This protein binds this small molecule.
Small molecule (SMILES): CC(=O)N[C@@H]1[C@@H](O)[C@H](O)[C@@H](CO)O[C@H]1O

Binding-site contacts:
Ligand atom C4 contacts residue ASN77 of chain 1.F at 4.1 Å.
Ligand atom C5 contacts residue THR79 of chain 1.F at 3.9 Å.
Ligand atom O5 contacts residue ASN77 of chain 1.F at 2.3 Å (h-bond).
Ligand atom O5 contacts residue THR79 of chain 1.F at 3.1 Å (h-bond).
Ligand atom C8 contacts residue ASN77 of chain 1.F at 4.2 Å.
Ligand atom C3 contacts residue ASN77 of chain 1.F at 3.7 Å.
Ligand atom C1 contacts residue THR79 of chain 1.F at 4.1 Å.
Ligand atom O6 contacts residue ASN77 of chain 1.F at 4.4 Å.
Ligand atom O7 contacts residue ASN77 of chain 1.F at 2.9 Å (h-bond).
Ligand atom C4 contacts residue THR79 of chain 1.F at 4.5 Å.
Ligand atom C7 contacts residue PHE75 of chain 1.F at 4.3 Å (hydrophobic).
Ligand atom N2 contacts residue ASN77 of chain 1.F at 2.8 Å (h-bond).
Ligand atom O7 contacts residue VAL60 of chain 1.F at 4.2 Å.
Ligand atom C7 contacts residue ASN77 of chain 1.F at 3.0 Å.
Ligand atom C2 contacts residue PHE75 of chain 1.F at 4.3 Å (hydrophobic).
Ligand atom O7 contacts residue PHE75 of chain 1.F at 3.2 Å.
Ligand atom C5 contacts residue ASN77 of chain 1.F at 3.6 Å.
Ligand atom C1 contacts residue ASN77 of chain 1.F at 1.4 Å.
Ligand atom C6 contacts residue THR79 of chain 1.F at 3.7 Å.
Ligand atom C2 contacts residue ASN77 of chain 1.F at 2.3 Å.
Ligand atom O6 contacts residue THR79 of chain 1.F at 2.7 Å (h-bond).

Sequence of chain 1.F:
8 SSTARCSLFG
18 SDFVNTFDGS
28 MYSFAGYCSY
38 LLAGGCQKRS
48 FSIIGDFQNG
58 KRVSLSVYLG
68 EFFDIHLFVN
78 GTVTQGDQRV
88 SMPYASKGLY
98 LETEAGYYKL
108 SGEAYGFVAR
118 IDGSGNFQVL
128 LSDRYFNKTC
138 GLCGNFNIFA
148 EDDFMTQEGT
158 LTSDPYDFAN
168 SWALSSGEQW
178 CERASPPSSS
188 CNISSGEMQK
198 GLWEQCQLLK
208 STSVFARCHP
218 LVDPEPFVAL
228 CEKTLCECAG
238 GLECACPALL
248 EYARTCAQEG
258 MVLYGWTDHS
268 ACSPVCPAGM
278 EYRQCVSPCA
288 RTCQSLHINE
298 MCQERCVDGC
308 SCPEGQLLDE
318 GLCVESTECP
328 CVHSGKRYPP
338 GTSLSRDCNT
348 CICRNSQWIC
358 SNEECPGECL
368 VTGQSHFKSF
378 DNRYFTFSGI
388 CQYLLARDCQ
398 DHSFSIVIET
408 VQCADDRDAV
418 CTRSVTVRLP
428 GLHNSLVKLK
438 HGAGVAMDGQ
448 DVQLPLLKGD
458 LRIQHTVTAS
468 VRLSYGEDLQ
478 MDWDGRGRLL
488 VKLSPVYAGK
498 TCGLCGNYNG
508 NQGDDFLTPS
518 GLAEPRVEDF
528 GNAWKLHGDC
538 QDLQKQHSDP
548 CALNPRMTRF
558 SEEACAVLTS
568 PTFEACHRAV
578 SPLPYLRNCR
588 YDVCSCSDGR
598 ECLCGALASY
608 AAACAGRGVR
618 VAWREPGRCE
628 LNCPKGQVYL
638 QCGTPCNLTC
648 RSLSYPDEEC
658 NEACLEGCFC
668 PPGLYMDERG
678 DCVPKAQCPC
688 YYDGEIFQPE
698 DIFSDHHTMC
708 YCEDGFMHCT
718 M